Sequence of chain 1.A:
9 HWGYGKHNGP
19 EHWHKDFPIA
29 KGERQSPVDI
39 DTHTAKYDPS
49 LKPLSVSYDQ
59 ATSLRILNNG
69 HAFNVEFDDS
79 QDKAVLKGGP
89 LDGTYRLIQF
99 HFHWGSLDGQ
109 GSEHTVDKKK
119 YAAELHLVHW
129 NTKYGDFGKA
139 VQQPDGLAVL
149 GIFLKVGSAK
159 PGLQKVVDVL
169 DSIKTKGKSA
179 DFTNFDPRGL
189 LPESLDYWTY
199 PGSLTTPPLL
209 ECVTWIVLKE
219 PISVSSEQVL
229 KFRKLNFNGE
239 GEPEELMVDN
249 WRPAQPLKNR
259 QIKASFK

Binding-site contacts:
Ligand atom C6 contacts residue PHE180 of chain 1.A at 3.4 Å (hydrophobic).
Ligand atom C6 contacts residue PHE183 of chain 1.A at 3.9 Å (hydrophobic).
Ligand atom O4 contacts residue ASP179 of chain 1.A at 4.0 Å.
Ligand atom O4 contacts residue THR181 of chain 1.A at 2.7 Å (h-bond).
Ligand atom O4 contacts residue PHE180 of chain 1.A at 3.6 Å.
Ligand atom O6 contacts residue ASN182 of chain 1.A at 3.1 Å (h-bond).
Ligand atom C5 contacts residue LYS163 of chain 1.A at 4.3 Å.
Ligand atom O6 contacts residue PHE183 of chain 1.A at 3.4 Å (h-bond).
Ligand atom C5 contacts residue PHE180 of chain 1.A at 3.7 Å (hydrophobic).
Ligand atom C4 contacts residue THR181 of chain 1.A at 3.2 Å.
Ligand atom C1 contacts residue LYS163 of chain 1.A at 4.0 Å.
Ligand atom C6 contacts residue ASN182 of chain 1.A at 4.5 Å.
Ligand atom O5 contacts residue LYS163 of chain 1.A at 3.3 Å.
Ligand atom C5 contacts residue THR181 of chain 1.A at 3.8 Å.
Ligand atom O6 contacts residue LYS163 of chain 1.A at 3.0 Å (salt-bridge).
Ligand atom O6 contacts residue THR181 of chain 1.A at 2.9 Å (h-bond).
Ligand atom C6 contacts residue LYS163 of chain 1.A at 4.1 Å.
Ligand atom C2 contacts residue LYS163 of chain 1.A at 4.5 Å.
Ligand atom O5 contacts residue PHE180 of chain 1.A at 4.2 Å.
Ligand atom C6 contacts residue THR181 of chain 1.A at 3.2 Å.

The protein below binds the small molecule below.
Small molecule (SMILES): OC[C@H]1O[C@H](O)[C@H](O)[C@@H](O)[C@@H]1O